Sequence of chain 1.D:
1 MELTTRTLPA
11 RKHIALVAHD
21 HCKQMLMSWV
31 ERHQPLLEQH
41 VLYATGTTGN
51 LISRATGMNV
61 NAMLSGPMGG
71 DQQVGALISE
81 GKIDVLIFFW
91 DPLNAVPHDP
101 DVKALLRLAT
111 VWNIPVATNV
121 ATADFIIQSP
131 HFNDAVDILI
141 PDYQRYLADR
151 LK

The small molecule below binds the protein below.
Small molecule (SMILES): O=C(O)COP(=O)(O)O

Binding-site contacts:
Ligand atom C1 contacts residue GLY66 of chain 1.D at 3.7 Å.
Ligand atom O2 contacts residue GLY66 of chain 1.D at 3.9 Å.
Ligand atom O1 contacts residue HIS19 of chain 1.D at 3.7 Å.
Ligand atom O3P contacts residue ARG150 of chain 1.C at 4.0 Å.
Ligand atom P contacts residue LYS23 of chain 1.D at 3.8 Å.
Ligand atom O4P contacts residue ASP20 of chain 1.D at 3.9 Å.
Ligand atom O1 contacts residue PRO67 of chain 1.D at 3.8 Å.
Ligand atom C2 contacts residue THR45 of chain 1.D at 3.4 Å.
Ligand atom O2 contacts residue VAL17 of chain 1.D at 3.3 Å.
Ligand atom C1 contacts residue HIS19 of chain 1.D at 3.9 Å.
Ligand atom O1 contacts residue HIS98 of chain 1.D at 2.9 Å (h-bond).
Ligand atom P contacts residue THR47 of chain 1.D at 3.5 Å.
Ligand atom O4P contacts residue LYS23 of chain 1.D at 2.7 Å (salt-bridge).
Ligand atom O3P contacts residue THR47 of chain 1.D at 2.7 Å (h-bond).
Ligand atom C1 contacts residue HIS98 of chain 1.D at 3.8 Å.
Ligand atom O2 contacts residue HIS19 of chain 1.D at 3.9 Å.
Ligand atom O1P contacts residue THR45 of chain 1.D at 3.3 Å (h-bond).
Ligand atom O4P contacts residue ARG150 of chain 1.C at 2.9 Å (salt-bridge).
Ligand atom O3P contacts residue GLY66 of chain 1.D at 3.5 Å (h-bond).
Ligand atom P contacts residue ARG150 of chain 1.C at 4.0 Å.
Ligand atom C1 contacts residue VAL17 of chain 1.D at 4.0 Å (hydrophobic).
Ligand atom P contacts residue THR48 of chain 1.D at 3.9 Å.
Ligand atom O2 contacts residue HIS98 of chain 1.D at 3.9 Å.
Ligand atom O4P contacts residue THR47 of chain 1.D at 3.4 Å (h-bond).
Ligand atom C2 contacts residue ALA18 of chain 1.D at 3.5 Å (hydrophobic).
Ligand atom O3P contacts residue GLY46 of chain 1.D at 3.9 Å.
Ligand atom O2 contacts residue ASP71 of chain 1.D at 2.8 Å (salt-bridge).
Ligand atom O2P contacts residue LYS23 of chain 1.D at 4.0 Å.
Ligand atom O2P contacts residue THR45 of chain 1.D at 2.5 Å (h-bond).
Ligand atom O3P contacts residue SER65 of chain 1.D at 2.7 Å (h-bond).
Ligand atom O4P contacts residue ALA18 of chain 1.D at 3.9 Å.
Ligand atom P contacts residue THR45 of chain 1.D at 3.5 Å.
Ligand atom O2P contacts residue THR47 of chain 1.D at 3.7 Å.
Ligand atom O1 contacts residue GLY66 of chain 1.D at 3.8 Å.
Ligand atom C1 contacts residue ASP71 of chain 1.D at 3.9 Å.
Ligand atom C2 contacts residue VAL17 of chain 1.D at 3.8 Å (hydrophobic).
Ligand atom P contacts residue SER65 of chain 1.D at 3.9 Å.
Ligand atom O1P contacts residue GLY66 of chain 1.D at 3.0 Å (h-bond).
Ligand atom P contacts residue GLY66 of chain 1.D at 4.0 Å.
Ligand atom O2P contacts residue THR48 of chain 1.D at 2.8 Å (h-bond).

Sequence of chain 1.C:
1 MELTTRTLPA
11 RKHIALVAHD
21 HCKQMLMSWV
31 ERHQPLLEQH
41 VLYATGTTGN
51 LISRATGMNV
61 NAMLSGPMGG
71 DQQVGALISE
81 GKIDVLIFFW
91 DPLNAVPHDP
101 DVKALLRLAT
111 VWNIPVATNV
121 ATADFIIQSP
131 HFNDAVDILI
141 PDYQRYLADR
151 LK